Binding-site contacts:
Ligand atom C3 contacts residue SER23 of chain 1.D at 3.9 Å.
Ligand atom C1 contacts residue DCY11 of chain 1.G at 2.8 Å.
Ligand atom C3 contacts residue DCY11 of chain 1.G at 4.2 Å.
Ligand atom C3 contacts residue ZDC1 of chain 1.T at 3.3 Å.
Ligand atom C2 contacts residue DCY11 of chain 1.G at 3.5 Å.
Ligand atom C2' contacts residue TRP2 of chain 1.G at 3.7 Å (hydrophobic).
Ligand atom C6 contacts residue NH212 of chain 1.G at 4.1 Å.
Ligand atom C5 contacts residue GLY24 of chain 1.D at 4.0 Å.
Ligand atom C4 contacts residue SER23 of chain 1.D at 3.8 Å.
Ligand atom C2 contacts residue ZDC1 of chain 1.T at 4.3 Å.
Ligand atom C1 contacts residue TRP10 of chain 1.G at 4.3 Å (hydrophobic).
Ligand atom C3 contacts residue DCY1 of chain 1.G at 3.3 Å.
Ligand atom C1 contacts residue DCY1 of chain 1.G at 3.7 Å.
Ligand atom C4 contacts residue TRP10 of chain 1.G at 4.2 Å (hydrophobic).
Ligand atom C6 contacts residue DCY11 of chain 1.G at 3.4 Å.
Ligand atom C2 contacts residue DCY1 of chain 1.G at 2.8 Å.
Ligand atom C2' contacts residue DCY1 of chain 1.G at 1.8 Å.
Ligand atom C1' contacts residue DCY1 of chain 1.G at 3.9 Å.
Ligand atom C2' contacts residue DCY11 of chain 1.G at 3.6 Å.
Ligand atom C5 contacts residue NH212 of chain 1.G at 4.3 Å.
Ligand atom C4 contacts residue DCY11 of chain 1.G at 4.4 Å.
Ligand atom C4 contacts residue ZDC1 of chain 1.T at 3.9 Å.
Ligand atom C2' contacts residue TRP10 of chain 1.G at 3.5 Å (hydrophobic).
Ligand atom C5 contacts residue DCY11 of chain 1.G at 4.2 Å.
Ligand atom C4 contacts residue GLY24 of chain 1.D at 3.6 Å.
Ligand atom C2 contacts residue TRP10 of chain 1.G at 3.5 Å (hydrophobic).
Ligand atom C1' contacts residue DCY11 of chain 1.G at 1.8 Å.
Ligand atom C3 contacts residue TRP10 of chain 1.G at 3.5 Å (hydrophobic).

Sequence of chain 1.D:
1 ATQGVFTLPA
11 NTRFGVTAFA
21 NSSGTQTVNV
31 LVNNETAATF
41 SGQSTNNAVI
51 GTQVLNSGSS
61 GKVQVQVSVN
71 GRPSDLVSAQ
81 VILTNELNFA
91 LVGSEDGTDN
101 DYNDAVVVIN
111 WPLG

The small molecule below binds the protein below.
Small molecule (SMILES): Cc1ccccc1C

Sequence of chain 1.G:
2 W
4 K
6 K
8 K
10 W